This small molecule binds to this protein.
Small molecule (SMILES): C[C@@H]1CN(CCCCCCCCNC=O)C[C@H](C)O1

Sequence of chain 1.A:
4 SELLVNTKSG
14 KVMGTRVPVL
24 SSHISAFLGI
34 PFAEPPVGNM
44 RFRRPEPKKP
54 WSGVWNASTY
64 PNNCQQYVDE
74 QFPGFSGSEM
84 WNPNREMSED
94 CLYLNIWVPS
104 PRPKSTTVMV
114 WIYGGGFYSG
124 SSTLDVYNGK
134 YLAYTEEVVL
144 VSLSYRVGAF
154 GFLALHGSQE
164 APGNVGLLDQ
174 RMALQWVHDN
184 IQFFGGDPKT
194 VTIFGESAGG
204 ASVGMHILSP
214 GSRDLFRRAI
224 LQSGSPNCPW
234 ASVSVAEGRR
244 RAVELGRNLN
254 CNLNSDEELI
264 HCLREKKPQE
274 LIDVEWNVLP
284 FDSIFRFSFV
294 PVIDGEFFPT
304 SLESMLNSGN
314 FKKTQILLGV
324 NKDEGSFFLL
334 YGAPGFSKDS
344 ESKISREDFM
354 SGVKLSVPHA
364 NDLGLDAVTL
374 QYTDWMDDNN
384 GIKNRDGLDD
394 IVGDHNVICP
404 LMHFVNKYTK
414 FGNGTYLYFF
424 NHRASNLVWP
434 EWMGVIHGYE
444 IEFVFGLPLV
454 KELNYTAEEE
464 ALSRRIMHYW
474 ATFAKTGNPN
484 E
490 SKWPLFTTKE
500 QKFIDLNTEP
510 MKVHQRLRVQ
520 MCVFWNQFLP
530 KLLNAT

Binding-site contacts:
Ligand atom C12 contacts residue PHE331 of chain 1.A at 3.5 Å (hydrophobic).
Ligand atom C3 contacts residue TYR70 of chain 1.A at 3.7 Å (hydrophobic).
Ligand atom O19 contacts residue TRP233 of chain 1.A at 4.2 Å.
Ligand atom C8 contacts residue TYR70 of chain 1.A at 3.3 Å (hydrophobic).
Ligand atom C18 contacts residue SER200 of chain 1.A at 1.4 Å.
Ligand atom N17 contacts residue PHE288 of chain 1.A at 4.2 Å.
Ligand atom C16 contacts residue GLY118 of chain 1.A at 4.1 Å.
Ligand atom C8 contacts residue ASP72 of chain 1.A at 4.0 Å.
Ligand atom N17 contacts residue PHE331 of chain 1.A at 4.0 Å.
Ligand atom N17 contacts residue GLY119 of chain 1.A at 4.1 Å.
Ligand atom C16 contacts residue PHE331 of chain 1.A at 4.0 Å (hydrophobic).
Ligand atom O19 contacts residue ALA201 of chain 1.A at 3.1 Å (h-bond).
Ligand atom C18 contacts residue HIS440 of chain 1.A at 3.5 Å.
Ligand atom C11 contacts residue TYR121 of chain 1.A at 3.5 Å (hydrophobic).
Ligand atom N1 contacts residue TYR121 of chain 1.A at 4.0 Å.
Ligand atom C16 contacts residue PHE290 of chain 1.A at 3.8 Å (hydrophobic).
Ligand atom C14 contacts residue PHE331 of chain 1.A at 4.2 Å (hydrophobic).
Ligand atom C18 contacts residue GLY119 of chain 1.A at 3.7 Å.
Ligand atom C13 contacts residue TYR121 of chain 1.A at 4.2 Å (hydrophobic).
Ligand atom N17 contacts residue HIS440 of chain 1.A at 3.3 Å (h-bond).
Ligand atom C10 contacts residue TYR121 of chain 1.A at 3.3 Å (hydrophobic).
Ligand atom C7 contacts residue TRP279 of chain 1.A at 4.0 Å (hydrophobic).
Ligand atom N17 contacts residue SER200 of chain 1.A at 2.4 Å (h-bond).
Ligand atom C9 contacts residue TYR121 of chain 1.A at 4.3 Å (hydrophobic).
Ligand atom C16 contacts residue GLY119 of chain 1.A at 3.6 Å.
Ligand atom C5 contacts residue TRP279 of chain 1.A at 4.0 Å (hydrophobic).
Ligand atom C18 contacts residue TRP233 of chain 1.A at 4.3 Å (hydrophobic).
Ligand atom O19 contacts residue SER200 of chain 1.A at 2.2 Å (h-bond).
Ligand atom O4 contacts residue TYR70 of chain 1.A at 3.5 Å (h-bond).
Ligand atom C11 contacts residue PHE330 of chain 1.A at 4.3 Å (hydrophobic).
Ligand atom C14 contacts residue TYR121 of chain 1.A at 3.5 Å (hydrophobic).
Ligand atom C8 contacts residue TYR334 of chain 1.A at 4.0 Å (hydrophobic).
Ligand atom C18 contacts residue ALA201 of chain 1.A at 3.6 Å (hydrophobic).
Ligand atom O19 contacts residue GLY119 of chain 1.A at 2.6 Å (h-bond).
Ligand atom C12 contacts residue PHE330 of chain 1.A at 3.5 Å (hydrophobic).
Ligand atom C13 contacts residue PHE330 of chain 1.A at 3.8 Å (hydrophobic).
Ligand atom O19 contacts residue GLY118 of chain 1.A at 3.4 Å (h-bond).
Ligand atom C13 contacts residue PHE331 of chain 1.A at 4.0 Å (hydrophobic).
Ligand atom C16 contacts residue SER200 of chain 1.A at 3.8 Å.
Ligand atom C2 contacts residue TYR334 of chain 1.A at 3.4 Å (hydrophobic).